Sequence of chain 1.I:
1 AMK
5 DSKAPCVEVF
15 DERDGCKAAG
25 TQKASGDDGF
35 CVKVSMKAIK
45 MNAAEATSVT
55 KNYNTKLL

Sequence of chain 1.B:
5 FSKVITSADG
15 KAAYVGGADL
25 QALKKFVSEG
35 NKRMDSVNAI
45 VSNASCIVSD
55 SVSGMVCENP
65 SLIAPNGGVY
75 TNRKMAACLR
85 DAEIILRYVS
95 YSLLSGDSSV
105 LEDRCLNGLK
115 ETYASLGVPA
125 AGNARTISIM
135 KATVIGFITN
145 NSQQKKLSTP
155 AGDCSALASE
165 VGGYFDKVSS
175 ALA

Binding-site contacts:
Ligand atom C3A contacts residue LEU61 of chain 1.I at 3.3 Å (hydrophobic).
Ligand atom CAA contacts residue CYS50 of chain 1.B at 2.9 Å (hydrophobic).
Ligand atom OA contacts residue GLN147 of chain 1.B at 3.6 Å.
Ligand atom CBC contacts residue ALA136 of chain 1.B at 3.6 Å (hydrophobic).
Ligand atom O2B contacts residue ALA64 of chain 1.A at 3.4 Å.
Ligand atom CBA contacts residue ILE51 of chain 1.B at 3.6 Å (hydrophobic).
Ligand atom C4D contacts residue CYS61 of chain 1.B at 3.4 Å (hydrophobic).
Ligand atom OA contacts residue SER146 of chain 1.B at 3.6 Å.
Ligand atom CGC contacts residue ALA136 of chain 1.B at 3.6 Å (hydrophobic).
Ligand atom CAA contacts residue PHE62 of chain 1.A at 3.6 Å (hydrophobic).
Ligand atom C4A contacts residue LEU61 of chain 1.I at 3.5 Å (hydrophobic).
Ligand atom CBD contacts residue ASN58 of chain 1.I at 3.6 Å.
Ligand atom NB contacts residue THR137 of chain 1.B at 3.3 Å (h-bond).
Ligand atom O1B contacts residue ALA64 of chain 1.A at 3.3 Å.
Ligand atom ND contacts residue LYS60 of chain 1.A at 3.6 Å.
Ligand atom O2C contacts residue ARG129 of chain 1.B at 3.5 Å (salt-bridge).
Ligand atom CBD contacts residue CYS61 of chain 1.B at 2.9 Å (hydrophobic).
Ligand atom CAD contacts residue CYS61 of chain 1.B at 1.9 Å (hydrophobic).
Ligand atom C4D contacts residue LYS60 of chain 1.I at 3.6 Å.
Ligand atom CAD contacts residue TYR57 of chain 1.I at 3.4 Å (hydrophobic).
Ligand atom NC contacts residue ASP54 of chain 1.B at 2.8 Å (salt-bridge).
Ligand atom C3A contacts residue PHE62 of chain 1.A at 3.4 Å (hydrophobic).
Ligand atom C1B contacts residue THR137 of chain 1.B at 3.5 Å.
Ligand atom OA contacts residue LYS149 of chain 1.B at 3.0 Å (salt-bridge).
Ligand atom OA contacts residue GLN148 of chain 1.B at 2.9 Å (h-bond).
Ligand atom CBD contacts residue TYR57 of chain 1.I at 3.6 Å (hydrophobic).
Ligand atom C4B contacts residue THR137 of chain 1.B at 3.5 Å.
Ligand atom NA contacts residue PHE62 of chain 1.A at 3.5 Å.
Ligand atom NB contacts residue ASP54 of chain 1.B at 2.8 Å (salt-bridge).
Ligand atom CAA contacts residue LEU61 of chain 1.I at 3.4 Å (hydrophobic).
Ligand atom C4D contacts residue LYS60 of chain 1.A at 3.5 Å.
Ligand atom C4A contacts residue PHE62 of chain 1.A at 3.5 Å (hydrophobic).
Ligand atom CBD contacts residue TYR57 of chain 1.A at 3.6 Å (hydrophobic).
Ligand atom OD contacts residue LYS60 of chain 1.A at 3.3 Å.
Ligand atom C3D contacts residue CYS61 of chain 1.B at 2.8 Å (hydrophobic).
Ligand atom CAD contacts residue TYR57 of chain 1.A at 3.4 Å (hydrophobic).
Ligand atom OD contacts residue CYS61 of chain 1.B at 3.4 Å (h-bond).
Ligand atom O1B contacts residue GLY63 of chain 1.A at 3.0 Å (h-bond).
Ligand atom CBA contacts residue CYS50 of chain 1.B at 1.9 Å (hydrophobic).
Ligand atom NC contacts residue ALA64 of chain 1.A at 3.4 Å.

Sequence of chain 1.A:
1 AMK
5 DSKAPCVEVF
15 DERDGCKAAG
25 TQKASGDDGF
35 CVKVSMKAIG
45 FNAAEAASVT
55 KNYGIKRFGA

The protein below binds the small molecule below.
Small molecule (SMILES): CCC1=C(C)[C@@H](CC2=N/C(=C\c3[nH]c(/C=C4\NC(=O)C(C)=C4CC)c(C)c3CCC(=O)O)C(CCC(=O)O)=C2C)NC1=O